The small molecule below binds the protein below.
Small molecule (SMILES): c1ccc(-c2nc(-n3cnnc3)c3ccccc3n2)cc1

Binding-site contacts:
Ligand atom CAQ contacts residue PHE129 of chain 1.B at 3.8 Å (hydrophobic).
Ligand atom CAN contacts residue GLY185 of chain 1.B at 3.6 Å.
Ligand atom CAR contacts residue LEU136 of chain 1.A at 3.8 Å (hydrophobic).
Ligand atom CAN contacts residue ALA178 of chain 1.A at 3.4 Å (hydrophobic).
Ligand atom CAC contacts residue PHE186 of chain 1.A at 3.9 Å (hydrophobic).
Ligand atom C4 contacts residue GLY182 of chain 1.B at 3.7 Å.
Ligand atom CAB contacts residue GLY185 of chain 1.A at 3.3 Å.
Ligand atom NAS contacts residue ASN133 of chain 1.B at 2.9 Å (h-bond).
Ligand atom CAQ contacts residue ASN133 of chain 1.B at 3.9 Å.
Ligand atom CAM contacts residue TRP128 of chain 1.A at 3.8 Å (hydrophobic).
Ligand atom N3 contacts residue GLY182 of chain 1.A at 3.5 Å.
Ligand atom CAQ contacts residue VAL132 of chain 1.B at 3.6 Å (hydrophobic).
Ligand atom CAN contacts residue PHE186 of chain 1.B at 3.7 Å (hydrophobic).
Ligand atom CAM contacts residue ALA178 of chain 1.A at 3.9 Å (hydrophobic).
Ligand atom N3 contacts residue GLY182 of chain 1.B at 3.5 Å.
Ligand atom N1 contacts residue LEU136 of chain 1.A at 3.5 Å.
Ligand atom CAB contacts residue ALA178 of chain 1.B at 3.5 Å (hydrophobic).
Ligand atom CAL contacts residue VAL132 of chain 1.A at 3.7 Å (hydrophobic).
Ligand atom N1 contacts residue LEU136 of chain 1.B at 3.6 Å.
Ligand atom CAK contacts residue VAL132 of chain 1.A at 3.5 Å (hydrophobic).
Ligand atom NAT contacts residue ASN133 of chain 1.B at 3.3 Å.
Ligand atom CAA contacts residue ALA178 of chain 1.B at 3.9 Å (hydrophobic).
Ligand atom C6 contacts residue LEU136 of chain 1.A at 3.5 Å (hydrophobic).
Ligand atom CAL contacts residue TRP128 of chain 1.A at 3.8 Å (hydrophobic).
Ligand atom C2 contacts residue LEU136 of chain 1.B at 3.9 Å (hydrophobic).
Ligand atom CAC contacts residue ALA178 of chain 1.B at 3.8 Å (hydrophobic).
Ligand atom C5 contacts residue VAL132 of chain 1.B at 3.7 Å (hydrophobic).
Ligand atom CAM contacts residue PHE186 of chain 1.B at 3.9 Å (hydrophobic).
Ligand atom CAO contacts residue ALA178 of chain 1.A at 3.9 Å (hydrophobic).
Ligand atom CAO contacts residue GLY182 of chain 1.A at 3.8 Å.
Ligand atom C6 contacts residue VAL132 of chain 1.B at 3.7 Å (hydrophobic).
Ligand atom NAQ contacts residue LEU136 of chain 1.A at 3.7 Å.
Ligand atom CAD contacts residue VAL132 of chain 1.B at 3.6 Å (hydrophobic).
Ligand atom CAA contacts residue GLY185 of chain 1.A at 3.9 Å.
Ligand atom CAB contacts residue PHE186 of chain 1.A at 3.5 Å (hydrophobic).
Ligand atom NAS contacts residue ASN133 of chain 1.A at 3.8 Å.
Ligand atom NAQ contacts residue VAL132 of chain 1.B at 3.7 Å.
Ligand atom C2 contacts residue GLY182 of chain 1.A at 3.9 Å.
Ligand atom CAA contacts residue GLY182 of chain 1.B at 3.6 Å.
Ligand atom NAT contacts residue PHE129 of chain 1.B at 3.5 Å.

Sequence of chain 1.A:
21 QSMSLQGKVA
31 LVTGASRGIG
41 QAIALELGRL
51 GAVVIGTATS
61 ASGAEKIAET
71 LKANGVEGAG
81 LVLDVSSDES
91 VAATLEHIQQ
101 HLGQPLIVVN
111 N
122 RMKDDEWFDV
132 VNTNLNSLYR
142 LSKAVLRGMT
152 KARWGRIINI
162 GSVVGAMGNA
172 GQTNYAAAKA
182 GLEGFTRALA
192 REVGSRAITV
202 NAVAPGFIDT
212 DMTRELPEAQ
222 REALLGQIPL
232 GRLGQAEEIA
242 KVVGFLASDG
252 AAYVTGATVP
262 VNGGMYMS

Sequence of chain 1.B:
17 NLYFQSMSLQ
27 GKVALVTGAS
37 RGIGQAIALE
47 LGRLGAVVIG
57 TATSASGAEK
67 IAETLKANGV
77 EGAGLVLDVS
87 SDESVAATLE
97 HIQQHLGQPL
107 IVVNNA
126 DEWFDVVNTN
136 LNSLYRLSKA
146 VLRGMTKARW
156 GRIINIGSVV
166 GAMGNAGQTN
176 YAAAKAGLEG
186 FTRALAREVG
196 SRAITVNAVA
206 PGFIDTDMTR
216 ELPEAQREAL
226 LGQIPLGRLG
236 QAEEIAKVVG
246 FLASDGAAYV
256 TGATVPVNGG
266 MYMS